Binding-site contacts:
Ligand atom CAF contacts residue NAP1 of chain 1.C at 3.5 Å.
Ligand atom CAG contacts residue LEU58 of chain 1.A at 3.6 Å (hydrophobic).
Ligand atom N3 contacts residue ALA11 of chain 1.A at 3.4 Å.
Ligand atom NAC contacts residue MET9 of chain 1.A at 3.6 Å.
Ligand atom N1 contacts residue MET9 of chain 1.A at 3.4 Å (h-bond).
Ligand atom N3 contacts residue GLU31 of chain 1.A at 2.9 Å (salt-bridge).
Ligand atom N1 contacts residue NAP1 of chain 1.C at 3.5 Å (h-bond).
Ligand atom CAJ contacts residue PHE99 of chain 1.A at 3.7 Å (hydrophobic).
Ligand atom CAB contacts residue ALA53 of chain 1.A at 3.5 Å (hydrophobic).
Ligand atom CAG contacts residue ARG56 of chain 1.A at 3.6 Å.
Ligand atom C5 contacts residue NAP1 of chain 1.C at 3.3 Å.
Ligand atom NAC contacts residue VAL10 of chain 1.A at 3.2 Å.
Ligand atom N1 contacts residue ALA11 of chain 1.A at 3.6 Å.
Ligand atom CAA contacts residue GLU31 of chain 1.A at 3.8 Å.
Ligand atom NAD contacts residue NAP1 of chain 1.C at 3.5 Å.
Ligand atom NAC contacts residue VAL35 of chain 1.A at 3.6 Å.
Ligand atom N1 contacts residue VAL10 of chain 1.A at 3.3 Å.
Ligand atom C2 contacts residue VAL10 of chain 1.A at 3.5 Å (hydrophobic).
Ligand atom C2 contacts residue GLU31 of chain 1.A at 3.7 Å.
Ligand atom CAE contacts residue NAP1 of chain 1.C at 3.6 Å.
Ligand atom NAD contacts residue MET9 of chain 1.A at 3.1 Å (h-bond).
Ligand atom C6 contacts residue MET9 of chain 1.A at 3.7 Å (hydrophobic).
Ligand atom CAH contacts residue LEU58 of chain 1.A at 3.6 Å (hydrophobic).
Ligand atom CAG contacts residue LYS36 of chain 1.A at 3.3 Å.
Ligand atom C4 contacts residue GLU31 of chain 1.A at 3.7 Å.
Ligand atom CAB contacts residue ASN23 of chain 1.A at 3.7 Å.
Ligand atom C2 contacts residue VAL35 of chain 1.A at 3.6 Å (hydrophobic).
Ligand atom NAC contacts residue GLU31 of chain 1.A at 2.8 Å (salt-bridge).
Ligand atom CAX contacts residue ILE54 of chain 1.A at 3.7 Å (hydrophobic).
Ligand atom CAI contacts residue ARG56 of chain 1.A at 3.7 Å.
Ligand atom C2 contacts residue ALA11 of chain 1.A at 3.4 Å (hydrophobic).
Ligand atom NAP contacts residue LYS36 of chain 1.A at 3.1 Å (salt-bridge).
Ligand atom CAO contacts residue ASN50 of chain 1.A at 3.6 Å.
Ligand atom NAD contacts residue PHE99 of chain 1.A at 3.2 Å (h-bond).
Ligand atom NAC contacts residue ALA11 of chain 1.A at 3.4 Å (h-bond).
Ligand atom OAS contacts residue LEU24 of chain 1.A at 3.6 Å.
Ligand atom C6 contacts residue NAP1 of chain 1.C at 3.2 Å.
Ligand atom N3 contacts residue VAL35 of chain 1.A at 3.6 Å.
Ligand atom NAD contacts residue TYR105 of chain 1.A at 3.8 Å.
Ligand atom CAN contacts residue GLU31 of chain 1.A at 3.5 Å.

Sequence of chain 1.A:
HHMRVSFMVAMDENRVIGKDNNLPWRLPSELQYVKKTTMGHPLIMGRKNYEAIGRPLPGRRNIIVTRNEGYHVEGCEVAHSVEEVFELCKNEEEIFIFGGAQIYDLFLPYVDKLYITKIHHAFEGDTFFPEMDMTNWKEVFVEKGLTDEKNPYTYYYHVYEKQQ

A small-molecule ligand and the protein it binds are described below.
Small molecule (SMILES): CCc1nc(N)nc(N)c1C#CCc1cc(-c2ccncc2)ccc1OC